Sequence of chain 1.A:
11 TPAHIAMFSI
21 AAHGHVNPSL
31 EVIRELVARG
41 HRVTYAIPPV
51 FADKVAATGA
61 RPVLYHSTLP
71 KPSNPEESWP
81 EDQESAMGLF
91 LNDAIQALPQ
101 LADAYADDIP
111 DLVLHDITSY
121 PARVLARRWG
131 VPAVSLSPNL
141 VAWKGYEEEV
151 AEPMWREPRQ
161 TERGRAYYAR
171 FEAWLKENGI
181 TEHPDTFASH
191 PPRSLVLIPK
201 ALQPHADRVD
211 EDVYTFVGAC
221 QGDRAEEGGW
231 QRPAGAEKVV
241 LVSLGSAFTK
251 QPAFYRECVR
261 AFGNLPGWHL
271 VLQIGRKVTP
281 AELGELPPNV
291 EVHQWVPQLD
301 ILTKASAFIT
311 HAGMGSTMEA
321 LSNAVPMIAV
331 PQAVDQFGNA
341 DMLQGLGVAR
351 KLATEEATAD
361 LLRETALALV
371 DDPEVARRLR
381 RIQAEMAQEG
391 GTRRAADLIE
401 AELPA

Binding-site contacts:
Ligand atom O1A contacts residue SER316 of chain 1.A at 3.0 Å (h-bond).
Ligand atom C2' contacts residue PHE248 of chain 1.A at 3.6 Å (hydrophobic).
Ligand atom N1 contacts residue TRP295 of chain 1.A at 3.5 Å.
Ligand atom O2C contacts residue GLU319 of chain 1.A at 2.6 Å (salt-bridge).
Ligand atom O2' contacts residue PHE248 of chain 1.A at 2.8 Å.
Ligand atom O4 contacts residue VAL296 of chain 1.A at 2.7 Å (h-bond).
Ligand atom N3 contacts residue TRP295 of chain 1.A at 3.4 Å.
Ligand atom O1A contacts residue GLY313 of chain 1.A at 3.6 Å.
Ligand atom O4C contacts residue HIS23 of chain 1.A at 3.5 Å.
Ligand atom O3' contacts residue TRP79 of chain 1.A at 3.2 Å (h-bond).
Ligand atom O2A contacts residue GLY315 of chain 1.A at 2.5 Å (h-bond).
Ligand atom O2B contacts residue HIS311 of chain 1.A at 2.1 Å (h-bond).
Ligand atom C3C contacts residue GLU319 of chain 1.A at 3.4 Å.
Ligand atom C2 contacts residue VAL296 of chain 1.A at 3.5 Å (hydrophobic).
Ligand atom PB contacts residue HIS311 of chain 1.A at 3.6 Å.
Ligand atom O4 contacts residue GLN273 of chain 1.A at 3.0 Å.
Ligand atom O2A contacts residue MET314 of chain 1.A at 3.3 Å (h-bond).
Ligand atom C5 contacts residue GLN273 of chain 1.A at 3.5 Å.
Ligand atom C4 contacts residue TRP295 of chain 1.A at 3.4 Å (hydrophobic).
Ligand atom O3C contacts residue ARG224 of chain 1.A at 3.6 Å (salt-bridge).
Ligand atom C3' contacts residue TRP79 of chain 1.A at 3.5 Å (hydrophobic).
Ligand atom C6' contacts residue HIS25 of chain 1.A at 3.0 Å.
Ligand atom O2C contacts residue GLN298 of chain 1.A at 3.3 Å (h-bond).
Ligand atom C2C contacts residue GLN298 of chain 1.A at 3.5 Å.
Ligand atom O4 contacts residue TRP295 of chain 1.A at 3.3 Å.
Ligand atom O2 contacts residue VAL296 of chain 1.A at 3.5 Å (h-bond).
Ligand atom C4 contacts residue VAL296 of chain 1.A at 3.5 Å (hydrophobic).
Ligand atom C2 contacts residue TRP295 of chain 1.A at 3.3 Å (hydrophobic).
Ligand atom O2 contacts residue TRP295 of chain 1.A at 3.3 Å.
Ligand atom N3 contacts residue VAL296 of chain 1.A at 2.5 Å (h-bond).
Ligand atom O1B contacts residue SER246 of chain 1.A at 2.4 Å (h-bond).
Ligand atom O1A contacts residue HIS311 of chain 1.A at 3.0 Å.
Ligand atom O3C contacts residue ASN27 of chain 1.A at 2.7 Å (h-bond).
Ligand atom O1B contacts residue ALA247 of chain 1.A at 3.5 Å (h-bond).
Ligand atom C4C contacts residue HIS23 of chain 1.A at 3.6 Å.
Ligand atom C2C contacts residue GLU319 of chain 1.A at 3.6 Å.
Ligand atom C4C contacts residue ASN27 of chain 1.A at 3.6 Å.
Ligand atom C2' contacts residue ALA247 of chain 1.A at 3.4 Å (hydrophobic).
Ligand atom O3C contacts residue GLU319 of chain 1.A at 2.7 Å (salt-bridge).
Ligand atom O6' contacts residue HIS25 of chain 1.A at 3.5 Å (h-bond).

The small molecule below binds the protein below.
Small molecule (SMILES): O=c1ccn([C@@H]2O[C@H](CO[P](=O)(O)O[P](=O)(O)O[C@H]3O[C@H](CO)[C@@H](O)[C@H](O)[C@H]3O)[C@@H](O)[C@H]2O)c(=O)[nH]1